This small molecule binds to this protein.
Small molecule (SMILES): CC(=O)N[C@H]1[C@H](O[C@H]2[C@H](O)[C@@H](NC(C)=O)CO[C@@H]2CO)O[C@H](CO)[C@@H](O[C@@H]2O[C@H](CO)[C@@H](O)[C@H](O[C@@H]3O[C@H](CO)[C@@H](O)[C@H](O)[C@@H]3O)[C@@H]2O)[C@@H]1O

Binding-site contacts:
Ligand atom O5 contacts residue ASN42 of chain 1.C at 2.4 Å (h-bond).
Ligand atom C7 contacts residue ARG25 of chain 1.C at 4.0 Å.
Ligand atom C1 contacts residue THR24 of chain 1.C at 3.8 Å.
Ligand atom C5 contacts residue ASN42 of chain 1.C at 3.6 Å.
Ligand atom O7 contacts residue ASN42 of chain 1.C at 3.6 Å (h-bond).
Ligand atom C8 contacts residue ARG25 of chain 1.C at 3.9 Å.
Ligand atom C1 contacts residue ASN42 of chain 1.C at 1.4 Å.
Ligand atom N2 contacts residue THR24 of chain 1.C at 2.7 Å (h-bond).
Ligand atom C8 contacts residue THR24 of chain 1.C at 3.5 Å.
Ligand atom C3 contacts residue THR24 of chain 1.C at 4.0 Å.
Ligand atom N2 contacts residue ARG25 of chain 1.C at 4.1 Å.
Ligand atom C3 contacts residue ASN42 of chain 1.C at 3.9 Å.
Ligand atom C7 contacts residue ASN42 of chain 1.C at 3.5 Å.
Ligand atom C4 contacts residue ASN42 of chain 1.C at 4.2 Å.
Ligand atom C2 contacts residue ASN42 of chain 1.C at 2.5 Å.
Ligand atom C2 contacts residue THR24 of chain 1.C at 3.7 Å.
Ligand atom O7 contacts residue ARG25 of chain 1.C at 3.8 Å.
Ligand atom N2 contacts residue ASN42 of chain 1.C at 3.1 Å (h-bond).
Ligand atom C8 contacts residue TRP23 of chain 1.C at 3.3 Å (hydrophobic).
Ligand atom C7 contacts residue THR24 of chain 1.C at 3.5 Å.
Ligand atom O7 contacts residue TRP82 of chain 1.C at 4.1 Å.

Sequence of chain 1.C:
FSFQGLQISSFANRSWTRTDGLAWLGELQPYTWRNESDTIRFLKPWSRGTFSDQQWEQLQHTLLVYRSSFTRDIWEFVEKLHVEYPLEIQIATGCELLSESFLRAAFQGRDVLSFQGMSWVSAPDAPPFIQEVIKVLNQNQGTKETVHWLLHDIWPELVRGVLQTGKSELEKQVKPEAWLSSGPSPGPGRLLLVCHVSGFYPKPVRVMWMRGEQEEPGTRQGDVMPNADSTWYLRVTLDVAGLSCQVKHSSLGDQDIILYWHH